Binding-site contacts:
Ligand atom O2 contacts residue PRO269 of chain 1.A at 3.6 Å.
Ligand atom CG contacts residue VAL271 of chain 1.A at 3.4 Å (hydrophobic).
Ligand atom O' contacts residue GLN182 of chain 1.A at 2.7 Å (h-bond).
Ligand atom NH2 contacts residue HEM1 of chain 1.E at 3.7 Å.
Ligand atom O contacts residue GLN182 of chain 1.A at 2.8 Å (h-bond).
Ligand atom NO contacts residue PRO269 of chain 1.A at 3.8 Å.
Ligand atom C contacts residue HEM1 of chain 1.E at 3.7 Å.
Ligand atom C' contacts residue GLN182 of chain 1.A at 3.3 Å.
Ligand atom NH2 contacts residue GLU296 of chain 1.A at 3.0 Å (salt-bridge).
Ligand atom O2 contacts residue GLY290 of chain 1.A at 3.0 Å (h-bond).
Ligand atom N' contacts residue GLN182 of chain 1.A at 3.5 Å (h-bond).
Ligand atom NO contacts residue HEM1 of chain 1.E at 3.6 Å.
Ligand atom NH2 contacts residue PRO269 of chain 1.A at 3.8 Å.
Ligand atom CD contacts residue GLU296 of chain 1.A at 3.7 Å.
Ligand atom O3 contacts residue HEM1 of chain 1.E at 3.3 Å.
Ligand atom NO contacts residue GLY290 of chain 1.A at 3.6 Å (h-bond).
Ligand atom C contacts residue GLN182 of chain 1.A at 3.1 Å.
Ligand atom CA contacts residue GLU296 of chain 1.A at 3.3 Å.
Ligand atom O' contacts residue ARG185 of chain 1.A at 3.4 Å (salt-bridge).
Ligand atom CZ contacts residue GLU296 of chain 1.A at 3.5 Å.
Ligand atom N contacts residue GLU296 of chain 1.A at 2.7 Å (salt-bridge).
Ligand atom N1' contacts residue SER181 of chain 1.A at 3.2 Å (h-bond).
Ligand atom CB contacts residue GLU296 of chain 1.A at 3.3 Å.
Ligand atom CB contacts residue GLN182 of chain 1.A at 3.6 Å.
Ligand atom NH2 contacts residue TRP291 of chain 1.A at 3.4 Å (h-bond).
Ligand atom NE contacts residue GLU296 of chain 1.A at 2.7 Å (salt-bridge).
Ligand atom CD contacts residue VAL271 of chain 1.A at 3.5 Å (hydrophobic).
Ligand atom O3 contacts residue PRO269 of chain 1.A at 3.5 Å.
Ligand atom O3 contacts residue GLY290 of chain 1.A at 3.3 Å (h-bond).
Ligand atom N1' contacts residue ASN273 of chain 1.A at 3.9 Å.
Ligand atom CZ contacts residue PRO269 of chain 1.A at 3.8 Å (hydrophobic).
Ligand atom N contacts residue HEM1 of chain 1.E at 3.5 Å (h-bond).
Ligand atom O2 contacts residue SER289 of chain 1.A at 3.4 Å.
Ligand atom O' contacts residue SER181 of chain 1.A at 3.3 Å (h-bond).
Ligand atom C1 contacts residue HEM1 of chain 1.E at 3.8 Å.
Ligand atom CA' contacts residue GLN182 of chain 1.A at 3.7 Å.
Ligand atom N' contacts residue HEM1 of chain 1.E at 3.7 Å.
Ligand atom O2 contacts residue HEM1 of chain 1.E at 3.5 Å.
Ligand atom CA contacts residue HEM1 of chain 1.E at 3.3 Å.
Ligand atom O3 contacts residue TRP291 of chain 1.A at 3.1 Å (h-bond).

Sequence of chain 1.A:
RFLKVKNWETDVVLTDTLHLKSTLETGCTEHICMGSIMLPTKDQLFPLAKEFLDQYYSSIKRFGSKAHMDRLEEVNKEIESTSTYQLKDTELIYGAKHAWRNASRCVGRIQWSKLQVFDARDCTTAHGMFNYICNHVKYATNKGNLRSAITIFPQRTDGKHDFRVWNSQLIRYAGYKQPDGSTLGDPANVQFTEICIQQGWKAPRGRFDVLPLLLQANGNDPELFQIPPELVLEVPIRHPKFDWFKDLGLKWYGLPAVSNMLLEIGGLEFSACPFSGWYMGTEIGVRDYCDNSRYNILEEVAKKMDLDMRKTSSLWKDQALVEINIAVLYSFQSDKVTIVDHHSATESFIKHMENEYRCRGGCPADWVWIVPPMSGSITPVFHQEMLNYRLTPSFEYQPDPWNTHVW

This protein binds this small molecule.
Small molecule (SMILES): N=C(NCCC[C@H](N)C(=O)N[C@@H](CCN)C(N)=O)N[N+](=O)[O-]